Sequence of chain 1.A:
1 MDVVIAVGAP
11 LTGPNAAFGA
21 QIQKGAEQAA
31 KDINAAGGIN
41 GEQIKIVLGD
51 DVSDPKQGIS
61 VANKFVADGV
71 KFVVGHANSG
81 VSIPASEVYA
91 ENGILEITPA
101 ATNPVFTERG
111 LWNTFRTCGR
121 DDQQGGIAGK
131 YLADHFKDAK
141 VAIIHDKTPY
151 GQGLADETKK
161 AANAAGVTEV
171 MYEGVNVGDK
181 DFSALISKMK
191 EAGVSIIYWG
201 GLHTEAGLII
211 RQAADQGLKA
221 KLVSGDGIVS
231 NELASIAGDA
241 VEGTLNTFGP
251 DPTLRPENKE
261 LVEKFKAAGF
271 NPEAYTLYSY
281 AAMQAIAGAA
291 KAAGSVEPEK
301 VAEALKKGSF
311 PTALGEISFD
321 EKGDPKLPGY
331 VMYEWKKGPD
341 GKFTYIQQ

Binding-site contacts:
Ligand atom CD1 contacts residue ALA100 of chain 1.A at 4.0 Å (hydrophobic).
Ligand atom CB contacts residue ASP226 of chain 1.A at 4.0 Å.
Ligand atom C contacts residue SER79 of chain 1.A at 3.5 Å.
Ligand atom OXT contacts residue ASN103 of chain 1.A at 4.1 Å.
Ligand atom CA contacts residue TYR150 of chain 1.A at 3.6 Å (hydrophobic).
Ligand atom N contacts residue TYR150 of chain 1.A at 3.5 Å.
Ligand atom N contacts residue ASP226 of chain 1.A at 2.7 Å (salt-bridge).
Ligand atom CD1 contacts residue TYR275 of chain 1.A at 4.1 Å (hydrophobic).
Ligand atom CD2 contacts residue ASP226 of chain 1.A at 3.2 Å.
Ligand atom C contacts residue THR102 of chain 1.A at 3.9 Å.
Ligand atom O contacts residue SER79 of chain 1.A at 2.9 Å (h-bond).
Ligand atom OXT contacts residue ALA101 of chain 1.A at 3.4 Å.
Ligand atom CD1 contacts residue PHE18 of chain 1.A at 3.9 Å (hydrophobic).
Ligand atom N contacts residue ALA100 of chain 1.A at 2.8 Å (h-bond).
Ligand atom C contacts residue TYR150 of chain 1.A at 3.3 Å (hydrophobic).
Ligand atom OXT contacts residue TYR150 of chain 1.A at 3.4 Å.
Ligand atom CA contacts residue ALA77 of chain 1.A at 4.0 Å (hydrophobic).
Ligand atom OXT contacts residue ALA77 of chain 1.A at 3.9 Å.
Ligand atom CD2 contacts residue LEU202 of chain 1.A at 3.7 Å (hydrophobic).
Ligand atom CG contacts residue ALA100 of chain 1.A at 3.7 Å (hydrophobic).
Ligand atom CA contacts residue ASP226 of chain 1.A at 3.7 Å.
Ligand atom CD2 contacts residue GLY227 of chain 1.A at 3.3 Å.
Ligand atom CD1 contacts residue ALA77 of chain 1.A at 4.0 Å (hydrophobic).
Ligand atom O contacts residue ASN78 of chain 1.A at 3.3 Å.
Ligand atom CB contacts residue ALA77 of chain 1.A at 3.2 Å (hydrophobic).
Ligand atom O contacts residue ALA77 of chain 1.A at 3.9 Å.
Ligand atom CG contacts residue TYR275 of chain 1.A at 4.0 Å (hydrophobic).
Ligand atom CA contacts residue THR102 of chain 1.A at 3.9 Å.
Ligand atom OXT contacts residue SER79 of chain 1.A at 2.6 Å (h-bond).
Ligand atom C contacts residue ALA77 of chain 1.A at 3.7 Å (hydrophobic).
Ligand atom CA contacts residue ALA100 of chain 1.A at 3.6 Å (hydrophobic).
Ligand atom O contacts residue TYR150 of chain 1.A at 3.4 Å.
Ligand atom N contacts residue THR102 of chain 1.A at 2.9 Å (h-bond).
Ligand atom C contacts residue ASN78 of chain 1.A at 4.0 Å.
Ligand atom CB contacts residue ALA100 of chain 1.A at 3.5 Å (hydrophobic).
Ligand atom OXT contacts residue THR102 of chain 1.A at 2.9 Å (h-bond).
Ligand atom OXT contacts residue ALA100 of chain 1.A at 3.8 Å.
Ligand atom C contacts residue ALA100 of chain 1.A at 4.0 Å (hydrophobic).
Ligand atom CG contacts residue ALA77 of chain 1.A at 4.1 Å (hydrophobic).
Ligand atom CG contacts residue ASP226 of chain 1.A at 3.4 Å.

This small molecule binds to this protein.
Small molecule (SMILES): CC(C)C[C@H](N)C(=O)O